Sequence of chain 1.F:
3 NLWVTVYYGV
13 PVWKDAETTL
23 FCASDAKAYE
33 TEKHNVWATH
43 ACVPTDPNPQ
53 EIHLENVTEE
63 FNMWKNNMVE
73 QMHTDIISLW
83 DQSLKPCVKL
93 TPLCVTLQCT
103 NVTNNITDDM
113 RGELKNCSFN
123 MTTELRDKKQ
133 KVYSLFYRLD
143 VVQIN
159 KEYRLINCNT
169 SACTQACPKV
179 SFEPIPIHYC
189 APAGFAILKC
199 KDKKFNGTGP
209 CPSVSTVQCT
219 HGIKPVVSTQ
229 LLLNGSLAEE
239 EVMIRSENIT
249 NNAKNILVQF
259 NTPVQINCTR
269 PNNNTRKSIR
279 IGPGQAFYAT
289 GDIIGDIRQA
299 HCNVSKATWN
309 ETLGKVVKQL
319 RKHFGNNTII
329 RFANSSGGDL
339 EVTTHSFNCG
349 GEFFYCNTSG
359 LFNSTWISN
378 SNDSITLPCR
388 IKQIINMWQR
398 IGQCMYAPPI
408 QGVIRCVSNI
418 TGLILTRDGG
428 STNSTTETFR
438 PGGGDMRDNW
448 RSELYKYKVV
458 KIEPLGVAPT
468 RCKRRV

Binding-site contacts:
Ligand atom O5 contacts residue ASN106 of chain 1.F at 3.1 Å (h-bond).
Ligand atom C7 contacts residue ASN107 of chain 1.F at 3.9 Å.
Ligand atom C5 contacts residue ASN106 of chain 1.F at 4.2 Å.
Ligand atom C4 contacts residue ASN107 of chain 1.F at 4.2 Å.
Ligand atom C5 contacts residue ASN107 of chain 1.F at 3.6 Å.
Ligand atom C3 contacts residue ASN107 of chain 1.F at 3.8 Å.
Ligand atom C1 contacts residue ASN107 of chain 1.F at 1.4 Å.
Ligand atom N2 contacts residue ASN107 of chain 1.F at 2.9 Å (h-bond).
Ligand atom C1 contacts residue ASN106 of chain 1.F at 3.7 Å.
Ligand atom O7 contacts residue ASN107 of chain 1.F at 4.5 Å.
Ligand atom O6 contacts residue ASN106 of chain 1.F at 3.4 Å (h-bond).
Ligand atom C6 contacts residue ASN106 of chain 1.F at 4.2 Å.
Ligand atom C2 contacts residue ASN107 of chain 1.F at 2.5 Å.
Ligand atom O5 contacts residue ASN107 of chain 1.F at 2.3 Å (h-bond).

A protein and the small-molecule ligand that binds it are described below.
Small molecule (SMILES): CC(=O)N[C@@H]1[C@@H](O)[C@H](O)[C@@H](CO)O[C@H]1O